This protein binds this small molecule.
Small molecule (SMILES): CC(=O)N[C@@H]1[C@@H](O)[C@H](O)[C@@H](CO)O[C@H]1O

Sequence of chain 39.C:
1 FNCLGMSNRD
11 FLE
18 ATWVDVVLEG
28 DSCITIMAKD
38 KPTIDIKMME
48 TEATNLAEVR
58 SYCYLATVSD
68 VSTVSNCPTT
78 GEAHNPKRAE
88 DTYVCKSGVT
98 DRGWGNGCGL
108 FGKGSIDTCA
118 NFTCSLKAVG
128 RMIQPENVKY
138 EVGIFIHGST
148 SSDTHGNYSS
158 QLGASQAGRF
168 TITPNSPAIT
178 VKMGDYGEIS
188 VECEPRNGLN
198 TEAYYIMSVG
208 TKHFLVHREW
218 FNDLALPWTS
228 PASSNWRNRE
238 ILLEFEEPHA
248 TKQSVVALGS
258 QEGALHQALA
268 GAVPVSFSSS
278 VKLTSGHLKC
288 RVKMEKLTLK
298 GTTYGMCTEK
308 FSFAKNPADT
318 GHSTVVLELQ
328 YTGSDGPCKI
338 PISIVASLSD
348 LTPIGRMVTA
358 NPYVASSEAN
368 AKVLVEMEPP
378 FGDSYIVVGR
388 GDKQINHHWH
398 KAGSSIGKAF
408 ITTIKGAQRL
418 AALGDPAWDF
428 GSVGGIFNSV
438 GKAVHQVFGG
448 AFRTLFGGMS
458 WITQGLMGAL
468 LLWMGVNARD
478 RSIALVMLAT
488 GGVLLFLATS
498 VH

Binding-site contacts:
Ligand atom C4 contacts residue ASN154 of chain 39.C at 4.2 Å.
Ligand atom C8 contacts residue ASN154 of chain 39.C at 4.2 Å.
Ligand atom O5 contacts residue ASN154 of chain 39.C at 2.4 Å (h-bond).
Ligand atom C3 contacts residue ASN154 of chain 39.C at 3.8 Å.
Ligand atom C2 contacts residue ASN154 of chain 39.C at 2.4 Å.
Ligand atom C1 contacts residue SER157 of chain 39.C at 3.9 Å.
Ligand atom N2 contacts residue ASN154 of chain 39.C at 2.9 Å (h-bond).
Ligand atom C1 contacts residue ASN154 of chain 39.C at 1.4 Å.
Ligand atom O5 contacts residue SER157 of chain 39.C at 3.8 Å.
Ligand atom C7 contacts residue ASN154 of chain 39.C at 4.0 Å.
Ligand atom C5 contacts residue ASN154 of chain 39.C at 3.7 Å.